Sequence of chain 1.A:
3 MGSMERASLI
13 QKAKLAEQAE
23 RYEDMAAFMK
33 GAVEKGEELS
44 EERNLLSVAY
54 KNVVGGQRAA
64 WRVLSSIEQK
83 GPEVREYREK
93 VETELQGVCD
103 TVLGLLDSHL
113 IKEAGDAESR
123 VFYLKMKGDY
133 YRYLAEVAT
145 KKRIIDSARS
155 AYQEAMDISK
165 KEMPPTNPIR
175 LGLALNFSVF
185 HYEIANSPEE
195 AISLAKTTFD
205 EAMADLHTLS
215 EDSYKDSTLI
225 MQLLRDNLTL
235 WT

Binding-site contacts:
Ligand atom N03 contacts residue PRO172 of chain 1.A at 4.2 Å.
Ligand atom C13 contacts residue ILE8 of chain 1.B at 4.4 Å (hydrophobic).
Ligand atom C07 contacts residue PRO172 of chain 1.A at 4.5 Å (hydrophobic).
Ligand atom N06 contacts residue ILE224 of chain 1.A at 4.5 Å.
Ligand atom N03 contacts residue ASP220 of chain 1.A at 4.4 Å.
Ligand atom C09 contacts residue GLY176 of chain 1.A at 4.1 Å.
Ligand atom C10 contacts residue ILE173 of chain 1.A at 3.8 Å (hydrophobic).
Ligand atom C07 contacts residue ILE173 of chain 1.A at 4.2 Å (hydrophobic).
Ligand atom BR1 contacts residue PRO172 of chain 1.A at 4.0 Å.
Ligand atom C13 contacts residue ILE173 of chain 1.A at 4.4 Å (hydrophobic).
Ligand atom N08 contacts residue ILE173 of chain 1.A at 3.9 Å.
Ligand atom N08 contacts residue PRO172 of chain 1.A at 3.3 Å (h-bond).
Ligand atom C09 contacts residue LYS127 of chain 1.A at 3.1 Å.
Ligand atom C09 contacts residue PRO172 of chain 1.A at 3.3 Å (hydrophobic).
Ligand atom C09 contacts residue ILE173 of chain 1.A at 3.7 Å (hydrophobic).
Ligand atom N08 contacts residue ILE8 of chain 1.B at 4.4 Å.
Ligand atom C11 contacts residue ILE8 of chain 1.B at 4.3 Å (hydrophobic).
Ligand atom N08 contacts residue LYS127 of chain 1.A at 4.4 Å.
Ligand atom N06 contacts residue PRO172 of chain 1.A at 4.1 Å.
Ligand atom C12 contacts residue ILE173 of chain 1.A at 4.4 Å (hydrophobic).
Ligand atom N08 contacts residue ILE224 of chain 1.A at 3.9 Å.
Ligand atom C10 contacts residue ILE8 of chain 1.B at 4.4 Å (hydrophobic).
Ligand atom C13 contacts residue LYS127 of chain 1.A at 1.4 Å.
Ligand atom C10 contacts residue LYS127 of chain 1.A at 2.6 Å.
Ligand atom C02 contacts residue PRO172 of chain 1.A at 3.8 Å (hydrophobic).
Ligand atom C11 contacts residue LYS127 of chain 1.A at 3.9 Å.
Ligand atom C09 contacts residue ILE8 of chain 1.B at 4.2 Å (hydrophobic).
Ligand atom C05 contacts residue ILE224 of chain 1.A at 4.2 Å (hydrophobic).
Ligand atom C11 contacts residue ILE173 of chain 1.A at 4.2 Å (hydrophobic).
Ligand atom BR1 contacts residue ILE173 of chain 1.A at 3.8 Å.

Sequence of chain 1.B:
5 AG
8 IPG

This small molecule binds to this protein.
Small molecule (SMILES): O=Cc1ccc(-n2ccnc2Br)nc1